The protein below binds the small molecule below.
Small molecule (SMILES): CC(=O)N[C@H]1[C@H](O[C@H]2[C@H](O)[C@@H](NC(C)=O)CO[C@@H]2CO)O[C@H](CO)[C@@H](O)[C@@H]1O

Sequence of chain 31.BA:
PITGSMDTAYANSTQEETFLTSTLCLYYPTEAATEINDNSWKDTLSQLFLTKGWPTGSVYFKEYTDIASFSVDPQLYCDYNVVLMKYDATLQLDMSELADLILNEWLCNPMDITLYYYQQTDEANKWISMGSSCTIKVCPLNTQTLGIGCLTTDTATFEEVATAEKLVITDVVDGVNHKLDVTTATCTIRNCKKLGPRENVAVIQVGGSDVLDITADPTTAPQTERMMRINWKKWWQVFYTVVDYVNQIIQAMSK

Binding-site contacts:
Ligand atom C4 contacts residue ASN19 of chain 31.BA at 4.4 Å.
Ligand atom C7 contacts residue ASN19 of chain 31.BA at 3.8 Å.
Ligand atom N2 contacts residue ASN19 of chain 31.BA at 3.2 Å (h-bond).
Ligand atom C8 contacts residue TYR17 of chain 31.BA at 4.4 Å (hydrophobic).
Ligand atom O5 contacts residue ASN19 of chain 31.BA at 2.5 Å (h-bond).
Ligand atom C2 contacts residue ASN19 of chain 31.BA at 2.9 Å.
Ligand atom C5 contacts residue ASN19 of chain 31.BA at 3.5 Å.
Ligand atom C3 contacts residue ASN19 of chain 31.BA at 4.0 Å.
Ligand atom C1 contacts residue ASN19 of chain 31.BA at 1.6 Å.
Ligand atom O7 contacts residue ASN19 of chain 31.BA at 4.2 Å.